Binding-site contacts:
Ligand atom C1 contacts residue ASN23 of chain 1.C at 1.4 Å.
Ligand atom O7 contacts residue VAL327 of chain 1.C at 3.5 Å.
Ligand atom N2 contacts residue VAL327 of chain 1.C at 4.0 Å.
Ligand atom C5 contacts residue THR25 of chain 1.C at 3.4 Å.
Ligand atom C6 contacts residue THR25 of chain 1.C at 3.9 Å.
Ligand atom C8 contacts residue ASN23 of chain 1.C at 4.3 Å.
Ligand atom C3 contacts residue ASN23 of chain 1.C at 3.9 Å.
Ligand atom C4 contacts residue ASN23 of chain 1.C at 4.2 Å.
Ligand atom O5 contacts residue HIS26 of chain 1.C at 3.3 Å.
Ligand atom O6 contacts residue HIS26 of chain 1.C at 2.6 Å.
Ligand atom C5 contacts residue HIS26 of chain 1.C at 4.3 Å.
Ligand atom C8 contacts residue THR25 of chain 1.C at 3.6 Å.
Ligand atom C5 contacts residue ASN23 of chain 1.C at 3.6 Å.
Ligand atom C1 contacts residue HIS26 of chain 1.C at 4.2 Å.
Ligand atom C8 contacts residue VAL327 of chain 1.C at 3.9 Å (hydrophobic).
Ligand atom O5 contacts residue THR25 of chain 1.C at 3.4 Å (h-bond).
Ligand atom C7 contacts residue VAL327 of chain 1.C at 3.7 Å (hydrophobic).
Ligand atom C1 contacts residue VAL327 of chain 1.C at 4.4 Å (hydrophobic).
Ligand atom O5 contacts residue ASN23 of chain 1.C at 2.3 Å (h-bond).
Ligand atom C1 contacts residue THR25 of chain 1.C at 3.5 Å.
Ligand atom C6 contacts residue HIS26 of chain 1.C at 3.8 Å.
Ligand atom C2 contacts residue ASN23 of chain 1.C at 2.6 Å.
Ligand atom N2 contacts residue ASN23 of chain 1.C at 3.3 Å (h-bond).
Ligand atom C7 contacts residue ASN23 of chain 1.C at 4.0 Å.

Sequence of chain 1.C:
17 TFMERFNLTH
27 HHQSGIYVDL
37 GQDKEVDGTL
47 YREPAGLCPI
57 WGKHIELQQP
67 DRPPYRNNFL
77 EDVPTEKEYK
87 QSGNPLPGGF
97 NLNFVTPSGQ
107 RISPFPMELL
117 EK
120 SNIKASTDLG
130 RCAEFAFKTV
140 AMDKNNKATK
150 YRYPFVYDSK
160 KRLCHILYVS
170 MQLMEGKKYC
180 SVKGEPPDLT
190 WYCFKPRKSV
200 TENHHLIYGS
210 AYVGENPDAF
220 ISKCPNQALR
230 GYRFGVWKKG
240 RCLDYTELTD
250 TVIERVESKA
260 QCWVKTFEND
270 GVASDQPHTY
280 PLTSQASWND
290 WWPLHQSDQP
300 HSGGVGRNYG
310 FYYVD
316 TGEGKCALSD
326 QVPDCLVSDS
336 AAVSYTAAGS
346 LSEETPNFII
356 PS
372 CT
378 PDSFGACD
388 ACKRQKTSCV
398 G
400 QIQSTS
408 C

The small molecule below binds the protein below.
Small molecule (SMILES): CC(=O)N[C@@H]1[C@@H](O)[C@H](O)[C@@H](CO)O[C@H]1O